Sequence of chain 1.B:
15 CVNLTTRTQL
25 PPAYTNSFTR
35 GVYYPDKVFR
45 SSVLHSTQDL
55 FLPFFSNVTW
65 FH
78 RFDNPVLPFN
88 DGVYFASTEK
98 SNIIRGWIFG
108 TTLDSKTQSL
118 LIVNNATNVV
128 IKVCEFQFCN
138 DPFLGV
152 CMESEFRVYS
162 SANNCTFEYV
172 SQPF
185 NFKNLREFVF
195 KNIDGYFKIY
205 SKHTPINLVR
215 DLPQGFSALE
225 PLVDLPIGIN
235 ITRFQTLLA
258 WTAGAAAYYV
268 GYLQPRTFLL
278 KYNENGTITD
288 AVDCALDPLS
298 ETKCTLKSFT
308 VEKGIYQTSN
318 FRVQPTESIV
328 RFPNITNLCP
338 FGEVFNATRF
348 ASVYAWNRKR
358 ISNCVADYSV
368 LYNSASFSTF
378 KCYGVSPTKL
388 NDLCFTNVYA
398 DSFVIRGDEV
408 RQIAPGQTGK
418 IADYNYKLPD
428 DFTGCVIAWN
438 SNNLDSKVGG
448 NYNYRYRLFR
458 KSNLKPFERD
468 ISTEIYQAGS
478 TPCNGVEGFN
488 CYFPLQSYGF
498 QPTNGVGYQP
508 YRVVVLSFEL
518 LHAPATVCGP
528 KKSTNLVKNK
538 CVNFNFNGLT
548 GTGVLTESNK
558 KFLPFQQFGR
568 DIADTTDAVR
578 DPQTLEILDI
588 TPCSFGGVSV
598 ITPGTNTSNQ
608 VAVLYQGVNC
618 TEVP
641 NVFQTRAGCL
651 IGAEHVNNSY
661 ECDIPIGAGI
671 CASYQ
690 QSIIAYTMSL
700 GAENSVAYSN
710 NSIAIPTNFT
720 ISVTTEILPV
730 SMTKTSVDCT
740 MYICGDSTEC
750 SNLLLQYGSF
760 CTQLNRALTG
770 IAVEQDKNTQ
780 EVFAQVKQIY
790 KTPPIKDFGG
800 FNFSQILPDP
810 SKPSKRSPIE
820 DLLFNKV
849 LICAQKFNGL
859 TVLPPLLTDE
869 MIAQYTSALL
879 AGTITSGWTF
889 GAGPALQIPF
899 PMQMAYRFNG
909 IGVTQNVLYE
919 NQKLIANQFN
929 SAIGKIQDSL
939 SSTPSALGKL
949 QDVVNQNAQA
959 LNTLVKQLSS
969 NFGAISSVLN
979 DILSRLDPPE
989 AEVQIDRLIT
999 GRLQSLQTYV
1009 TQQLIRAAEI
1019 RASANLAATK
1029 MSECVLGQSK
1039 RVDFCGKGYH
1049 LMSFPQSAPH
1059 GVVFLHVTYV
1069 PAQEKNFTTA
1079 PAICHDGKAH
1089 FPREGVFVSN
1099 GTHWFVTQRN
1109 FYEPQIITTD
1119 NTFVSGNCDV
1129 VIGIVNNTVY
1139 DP

A small-molecule ligand and the protein it binds are described below.
Small molecule (SMILES): CC(=O)N[C@@H]1[C@@H](O)[C@H](O)[C@@H](CO)O[C@H]1O

Binding-site contacts:
Ligand atom C3 contacts residue ASN331 of chain 1.B at 3.8 Å.
Ligand atom C6 contacts residue PRO579 of chain 1.B at 4.4 Å (hydrophobic).
Ligand atom C3 contacts residue GLN580 of chain 1.B at 3.7 Å.
Ligand atom C7 contacts residue ASN331 of chain 1.B at 3.4 Å.
Ligand atom O4 contacts residue GLN580 of chain 1.B at 4.5 Å.
Ligand atom C5 contacts residue ASN331 of chain 1.B at 3.7 Å.
Ligand atom C2 contacts residue GLN580 of chain 1.B at 3.3 Å.
Ligand atom O7 contacts residue GLN580 of chain 1.B at 3.6 Å.
Ligand atom O5 contacts residue ASN331 of chain 1.B at 2.4 Å (h-bond).
Ligand atom C4 contacts residue ASN331 of chain 1.B at 4.3 Å.
Ligand atom C8 contacts residue ASN331 of chain 1.B at 3.9 Å.
Ligand atom C6 contacts residue GLN580 of chain 1.B at 4.3 Å.
Ligand atom O7 contacts residue ASN331 of chain 1.B at 3.4 Å (h-bond).
Ligand atom C5 contacts residue GLN580 of chain 1.B at 3.9 Å.
Ligand atom C1 contacts residue ASN331 of chain 1.B at 1.4 Å.
Ligand atom O5 contacts residue GLN580 of chain 1.B at 3.6 Å (h-bond).
Ligand atom O3 contacts residue GLN580 of chain 1.B at 3.9 Å.
Ligand atom C1 contacts residue GLN580 of chain 1.B at 3.9 Å.
Ligand atom C4 contacts residue GLN580 of chain 1.B at 3.4 Å.
Ligand atom C2 contacts residue ASN331 of chain 1.B at 2.5 Å.
Ligand atom N2 contacts residue GLN580 of chain 1.B at 4.4 Å.
Ligand atom N2 contacts residue ASN331 of chain 1.B at 3.0 Å (h-bond).
Ligand atom O5 contacts residue PRO579 of chain 1.B at 4.0 Å.